Binding-site contacts:
Ligand atom C5 contacts residue SER284 of chain 1.B at 4.5 Å.
Ligand atom O6 contacts residue SER284 of chain 1.B at 2.4 Å (h-bond).
Ligand atom C6 contacts residue SER284 of chain 1.B at 3.4 Å.
Ligand atom O6 contacts residue ASN318 of chain 1.B at 2.9 Å (h-bond).
Ligand atom O5 contacts residue SER284 of chain 1.B at 4.2 Å.
Ligand atom C6 contacts residue ASN318 of chain 1.B at 3.2 Å.

A protein and the small-molecule ligand that binds it are described below.
Small molecule (SMILES): CC(=O)N[C@@H]1[C@@H](O)[C@H](O)[C@@H](CO)O[C@H]1O

Sequence of chain 1.B:
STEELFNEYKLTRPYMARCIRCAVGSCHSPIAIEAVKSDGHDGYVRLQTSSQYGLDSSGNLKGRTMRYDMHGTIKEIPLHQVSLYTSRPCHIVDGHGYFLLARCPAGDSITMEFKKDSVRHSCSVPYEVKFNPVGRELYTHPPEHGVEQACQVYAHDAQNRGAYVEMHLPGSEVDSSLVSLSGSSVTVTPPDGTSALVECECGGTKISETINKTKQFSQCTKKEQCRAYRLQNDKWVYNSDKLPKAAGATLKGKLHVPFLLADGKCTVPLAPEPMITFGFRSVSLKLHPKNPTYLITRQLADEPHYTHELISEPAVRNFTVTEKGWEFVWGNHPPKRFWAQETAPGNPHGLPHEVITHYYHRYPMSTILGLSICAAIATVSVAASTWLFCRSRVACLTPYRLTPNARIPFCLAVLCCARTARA